Binding-site contacts:
Ligand atom CAS contacts residue LEU107 of chain 1.A at 3.9 Å (hydrophobic).
Ligand atom CAP contacts residue LYS28 of chain 1.A at 3.7 Å.
Ligand atom CAK contacts residue ARG83 of chain 1.A at 3.6 Å.
Ligand atom CAL contacts residue LEU107 of chain 1.A at 3.8 Å (hydrophobic).
Ligand atom CAD contacts residue GLN102 of chain 1.A at 3.8 Å.
Ligand atom CAF contacts residue LEU107 of chain 1.A at 3.9 Å (hydrophobic).
Ligand atom CAF contacts residue PHE101 of chain 1.A at 4.0 Å (hydrophobic).
Ligand atom CAG contacts residue ARG83 of chain 1.A at 3.9 Å.
Ligand atom CAM contacts residue GLN102 of chain 1.A at 4.0 Å.
Ligand atom CAP contacts residue THR100 of chain 1.A at 3.3 Å.
Ligand atom CAI contacts residue LYS67 of chain 1.A at 3.8 Å.
Ligand atom CAE contacts residue VAL79 of chain 1.A at 4.0 Å (hydrophobic).
Ligand atom CAP contacts residue ARG83 of chain 1.A at 3.6 Å.
Ligand atom CAQ contacts residue GLN102 of chain 1.A at 4.1 Å.
Ligand atom CAF contacts residue THR100 of chain 1.A at 3.7 Å.
Ligand atom CAH contacts residue LEU107 of chain 1.A at 3.6 Å (hydrophobic).
Ligand atom CAN contacts residue GLN102 of chain 1.A at 3.6 Å.
Ligand atom OAB contacts residue PHE101 of chain 1.A at 4.0 Å.
Ligand atom CLAC contacts residue LYS67 of chain 1.A at 3.7 Å.
Ligand atom CAJ contacts residue LEU107 of chain 1.A at 3.7 Å (hydrophobic).
Ligand atom CAQ contacts residue ARG83 of chain 1.A at 3.6 Å.
Ligand atom CAG contacts residue VAL79 of chain 1.A at 3.6 Å (hydrophobic).
Ligand atom CAJ contacts residue THR100 of chain 1.A at 3.9 Å.
Ligand atom OAB contacts residue LYS28 of chain 1.A at 3.0 Å (salt-bridge).
Ligand atom CAJ contacts residue PHE101 of chain 1.A at 3.7 Å (hydrophobic).
Ligand atom CAT contacts residue ARG83 of chain 1.A at 3.9 Å.
Ligand atom OAA contacts residue THR100 of chain 1.A at 2.6 Å (h-bond).
Ligand atom CAF contacts residue TYR108 of chain 1.A at 3.6 Å (hydrophobic).
Ligand atom CAG contacts residue PHE109 of chain 1.A at 4.0 Å (hydrophobic).
Ligand atom CAT contacts residue LEU107 of chain 1.A at 3.8 Å (hydrophobic).
Ligand atom CAM contacts residue LEU107 of chain 1.A at 3.8 Å (hydrophobic).
Ligand atom CAN contacts residue LEU107 of chain 1.A at 3.8 Å (hydrophobic).
Ligand atom OAB contacts residue THR100 of chain 1.A at 3.4 Å (h-bond).
Ligand atom CAI contacts residue LEU107 of chain 1.A at 4.0 Å (hydrophobic).
Ligand atom CAD contacts residue ARG83 of chain 1.A at 3.5 Å.
Ligand atom OAA contacts residue ARG83 of chain 1.A at 3.0 Å (salt-bridge).
Ligand atom OAA contacts residue LYS28 of chain 1.A at 3.8 Å.
Ligand atom CAE contacts residue PHE109 of chain 1.A at 3.5 Å (hydrophobic).
Ligand atom CLAC contacts residue ILE71 of chain 1.A at 3.6 Å.
Ligand atom CAR contacts residue LEU107 of chain 1.A at 4.0 Å (hydrophobic).

Sequence of chain 1.A:
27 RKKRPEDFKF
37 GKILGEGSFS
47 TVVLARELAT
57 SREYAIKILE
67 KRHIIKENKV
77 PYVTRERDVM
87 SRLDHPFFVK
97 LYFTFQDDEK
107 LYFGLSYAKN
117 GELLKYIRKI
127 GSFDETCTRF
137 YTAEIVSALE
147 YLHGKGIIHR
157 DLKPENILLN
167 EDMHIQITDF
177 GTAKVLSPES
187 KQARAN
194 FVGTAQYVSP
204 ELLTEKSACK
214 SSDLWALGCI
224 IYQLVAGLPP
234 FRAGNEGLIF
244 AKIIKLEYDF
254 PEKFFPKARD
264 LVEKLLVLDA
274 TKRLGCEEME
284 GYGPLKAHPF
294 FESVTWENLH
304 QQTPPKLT

The small molecule below binds the protein below.
Small molecule (SMILES): O=C(O)/C=C(/CCc1ccc(Cl)cc1)c1ccccc1